Sequence of chain 1.A:
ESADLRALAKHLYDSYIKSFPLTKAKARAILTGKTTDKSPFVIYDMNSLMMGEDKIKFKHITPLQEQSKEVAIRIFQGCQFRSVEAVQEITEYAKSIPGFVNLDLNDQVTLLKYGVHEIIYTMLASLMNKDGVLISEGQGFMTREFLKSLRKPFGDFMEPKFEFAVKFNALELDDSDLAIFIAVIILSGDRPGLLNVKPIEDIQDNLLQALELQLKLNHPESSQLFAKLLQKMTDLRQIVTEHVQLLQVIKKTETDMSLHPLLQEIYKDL

This small molecule binds to this protein.
Small molecule (SMILES): O=C(O)[C@H](Cc1ccccc1)Oc1ccc(Cc2ccccc2)cc1

Binding-site contacts:
Ligand atom CAE contacts residue GLN93 of chain 1.A at 3.5 Å.
Ligand atom CAJ contacts residue MET273 of chain 1.A at 3.4 Å (hydrophobic).
Ligand atom CAE contacts residue MET273 of chain 1.A at 3.3 Å (hydrophobic).
Ligand atom CAC contacts residue GLN93 of chain 1.A at 2.8 Å.
Ligand atom CAJ contacts residue GLN96 of chain 1.A at 3.6 Å.
Ligand atom CAP contacts residue PHE173 of chain 1.A at 3.6 Å (hydrophobic).
Ligand atom CAC contacts residue GLN96 of chain 1.A at 3.5 Å.
Ligand atom CAF contacts residue SER274 of chain 1.A at 3.3 Å.
Ligand atom CAD contacts residue CYS95 of chain 1.A at 3.6 Å (hydrophobic).
Ligand atom OAS contacts residue HIS259 of chain 1.A at 3.3 Å.
Ligand atom CAL contacts residue SER99 of chain 1.A at 2.7 Å.
Ligand atom CAN contacts residue PHE92 of chain 1.A at 3.7 Å (hydrophobic).
Ligand atom OAA contacts residue TYR283 of chain 1.A at 3.0 Å (h-bond).
Ligand atom CAW contacts residue SER99 of chain 1.A at 3.2 Å.
Ligand atom CAE contacts residue PHE92 of chain 1.A at 3.2 Å (hydrophobic).
Ligand atom CAV contacts residue LEU263 of chain 1.A at 3.6 Å (hydrophobic).
Ligand atom CAR contacts residue SER99 of chain 1.A at 3.1 Å.
Ligand atom CAU contacts residue MET273 of chain 1.A at 3.5 Å (hydrophobic).
Ligand atom CAT contacts residue HIS133 of chain 1.A at 3.6 Å.
Ligand atom CAN contacts residue PHE173 of chain 1.A at 3.5 Å (hydrophobic).
Ligand atom CAC contacts residue MET273 of chain 1.A at 3.1 Å (hydrophobic).
Ligand atom OAB contacts residue HIS133 of chain 1.A at 2.8 Å (h-bond).
Ligand atom CAY contacts residue SER99 of chain 1.A at 3.2 Å.
Ligand atom CAG contacts residue CYS95 of chain 1.A at 3.5 Å (hydrophobic).
Ligand atom CAT contacts residue TYR283 of chain 1.A at 3.5 Å (hydrophobic).
Ligand atom CAT contacts residue HIS259 of chain 1.A at 3.4 Å.
Ligand atom CAI contacts residue PHE92 of chain 1.A at 3.0 Å (hydrophobic).
Ligand atom CAH contacts residue SER99 of chain 1.A at 3.7 Å.
Ligand atom CAF contacts residue MET273 of chain 1.A at 3.4 Å (hydrophobic).
Ligand atom CAN contacts residue LEU263 of chain 1.A at 3.4 Å (hydrophobic).
Ligand atom CAF contacts residue GLN93 of chain 1.A at 3.7 Å.
Ligand atom CAF contacts residue GLN96 of chain 1.A at 3.0 Å.
Ligand atom CAI contacts residue MET273 of chain 1.A at 3.5 Å (hydrophobic).
Ligand atom CAG contacts residue MET174 of chain 1.A at 3.7 Å (hydrophobic).
Ligand atom CAX contacts residue HIS259 of chain 1.A at 3.6 Å.
Ligand atom OAB contacts residue LEU279 of chain 1.A at 3.4 Å.
Ligand atom OAA contacts residue HIS259 of chain 1.A at 2.4 Å (h-bond).
Ligand atom OAB contacts residue TYR283 of chain 1.A at 3.5 Å (h-bond).
Ligand atom CAK contacts residue CYS95 of chain 1.A at 3.7 Å (hydrophobic).
Ligand atom CAP contacts residue HIS259 of chain 1.A at 3.3 Å.